Binding-site contacts:
Ligand atom O1 contacts residue SER41 of chain 1.A at 2.6 Å (h-bond).
Ligand atom C18 contacts residue CYS73 of chain 1.A at 3.8 Å (hydrophobic).
Ligand atom C3 contacts residue ASP40 of chain 1.A at 2.9 Å.
Ligand atom N2 contacts residue ASP40 of chain 1.A at 2.7 Å (salt-bridge).
Ligand atom S20 contacts residue THR56 of chain 1.A at 3.0 Å (h-bond).
Ligand atom C5 contacts residue TRP75 of chain 1.A at 4.3 Å (hydrophobic).
Ligand atom N2 contacts residue TRP75 of chain 1.A at 3.9 Å.
Ligand atom C10 contacts residue ASP40 of chain 1.A at 3.7 Å.
Ligand atom C18 contacts residue THR56 of chain 1.A at 3.4 Å.
Ligand atom O1 contacts residue ASP40 of chain 1.A at 3.2 Å (salt-bridge).
Ligand atom C17 contacts residue LYS90 of chain 1.A at 3.2 Å.
Ligand atom S20 contacts residue CYS73 of chain 1.A at 2.0 Å (h-bond).
Ligand atom S20 contacts residue LYS90 of chain 1.A at 4.0 Å.
Ligand atom C4 contacts residue ASP40 of chain 1.A at 4.2 Å.
Ligand atom C13 contacts residue THR56 of chain 1.A at 4.2 Å.
Ligand atom C4 contacts residue TRP75 of chain 1.A at 4.2 Å (hydrophobic).
Ligand atom N2 contacts residue SER41 of chain 1.A at 4.4 Å.
Ligand atom C8 contacts residue ASP40 of chain 1.A at 4.0 Å.
Ligand atom C10 contacts residue SER41 of chain 1.A at 2.9 Å.
Ligand atom C1 contacts residue SER41 of chain 1.A at 3.8 Å.
Ligand atom C17 contacts residue CYS73 of chain 1.A at 3.1 Å (hydrophobic).
Ligand atom C1 contacts residue ASP40 of chain 1.A at 3.5 Å.
Ligand atom O1 contacts residue TRP75 of chain 1.A at 4.1 Å.
Ligand atom C18 contacts residue LYS90 of chain 1.A at 4.3 Å.
Ligand atom C12 contacts residue LYS90 of chain 1.A at 4.3 Å.
Ligand atom C6 contacts residue TRP75 of chain 1.A at 4.3 Å (hydrophobic).
Ligand atom C1 contacts residue TRP75 of chain 1.A at 3.9 Å (hydrophobic).
Ligand atom N7 contacts residue ASP40 of chain 1.A at 2.8 Å (salt-bridge).
Ligand atom C3 contacts residue TRP75 of chain 1.A at 4.1 Å (hydrophobic).
Ligand atom C12 contacts residue CYS73 of chain 1.A at 4.2 Å (hydrophobic).

Sequence of chain 1.A:
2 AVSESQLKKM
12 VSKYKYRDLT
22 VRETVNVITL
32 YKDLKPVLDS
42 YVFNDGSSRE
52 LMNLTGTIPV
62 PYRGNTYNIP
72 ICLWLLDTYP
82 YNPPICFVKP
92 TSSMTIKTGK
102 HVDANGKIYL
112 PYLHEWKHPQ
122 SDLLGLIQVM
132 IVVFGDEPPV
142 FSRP

This small molecule binds to this protein.
Small molecule (SMILES): COc1ccc2nc(-[n+]3cc(C)c(OC)c(C)c3CS)[nH]c2n1